This small molecule binds to this protein.
Small molecule (SMILES): NS(=O)(=O)NCCSc1nonc1/C(=N/O)Nc1ccc(F)c(Br)c1

Binding-site contacts:
Ligand atom C02 contacts residue HIS220 of chain 1.C at 4.4 Å.
Ligand atom C11 contacts residue PRO225 of chain 1.C at 4.2 Å (hydrophobic).
Ligand atom S10 contacts residue LYS354 of chain 1.C at 4.2 Å.
Ligand atom C22 contacts residue HIS220 of chain 1.C at 4.2 Å.
Ligand atom C18 contacts residue HIS220 of chain 1.C at 3.8 Å.
Ligand atom C23 contacts residue VAL223 of chain 1.C at 3.3 Å (hydrophobic).
Ligand atom N03 contacts residue LYS354 of chain 1.C at 4.1 Å.
Ligand atom O04 contacts residue PRO225 of chain 1.C at 4.1 Å.
Ligand atom C19 contacts residue ASN224 of chain 1.C at 3.3 Å.
Ligand atom N01 contacts residue PRO225 of chain 1.C at 3.5 Å.
Ligand atom C21 contacts residue ASN224 of chain 1.C at 3.3 Å.
Ligand atom C02 contacts residue PRO225 of chain 1.C at 3.9 Å (hydrophobic).
Ligand atom C19 contacts residue PRO225 of chain 1.C at 4.0 Å (hydrophobic).
Ligand atom N03 contacts residue PRO225 of chain 1.C at 4.1 Å.
Ligand atom BR contacts residue ASP221 of chain 1.C at 4.2 Å.
Ligand atom C12 contacts residue PRO225 of chain 1.C at 3.4 Å (hydrophobic).
Ligand atom O15 contacts residue PRO225 of chain 1.C at 3.7 Å.
Ligand atom O04 contacts residue LYS354 of chain 1.C at 3.9 Å.
Ligand atom C22 contacts residue VAL223 of chain 1.C at 4.3 Å (hydrophobic).
Ligand atom N17 contacts residue PRO225 of chain 1.C at 4.0 Å.
Ligand atom BR contacts residue HIS222 of chain 1.C at 4.2 Å.
Ligand atom N17 contacts residue ASN224 of chain 1.C at 3.4 Å (h-bond).
Ligand atom N17 contacts residue LYS226 of chain 1.C at 4.2 Å.
Ligand atom C20 contacts residue ASN224 of chain 1.C at 3.2 Å.
Ligand atom C23 contacts residue ASN224 of chain 1.C at 3.4 Å.
Ligand atom N01 contacts residue ASN224 of chain 1.C at 4.0 Å.
Ligand atom C18 contacts residue VAL223 of chain 1.C at 3.6 Å (hydrophobic).
Ligand atom N03 contacts residue HIS220 of chain 1.C at 3.4 Å (h-bond).
Ligand atom N01 contacts residue HIS220 of chain 1.C at 3.5 Å (h-bond).
Ligand atom C23 contacts residue HIS220 of chain 1.C at 3.2 Å.
Ligand atom C18 contacts residue ASN224 of chain 1.C at 3.4 Å.
Ligand atom C22 contacts residue ASN224 of chain 1.C at 3.4 Å.
Ligand atom O04 contacts residue VAL223 of chain 1.C at 4.2 Å.
Ligand atom O04 contacts residue TYR355 of chain 1.C at 3.2 Å (h-bond).
Ligand atom O04 contacts residue HIS220 of chain 1.C at 2.5 Å (h-bond).
Ligand atom O15 contacts residue LYS226 of chain 1.C at 4.3 Å.
Ligand atom C18 contacts residue PRO225 of chain 1.C at 4.0 Å (hydrophobic).
Ligand atom F25 contacts residue ASN224 of chain 1.C at 4.0 Å.
Ligand atom N01 contacts residue VAL223 of chain 1.C at 3.3 Å (h-bond).
Ligand atom BR contacts residue VAL223 of chain 1.C at 4.3 Å.

Sequence of chain 1.C:
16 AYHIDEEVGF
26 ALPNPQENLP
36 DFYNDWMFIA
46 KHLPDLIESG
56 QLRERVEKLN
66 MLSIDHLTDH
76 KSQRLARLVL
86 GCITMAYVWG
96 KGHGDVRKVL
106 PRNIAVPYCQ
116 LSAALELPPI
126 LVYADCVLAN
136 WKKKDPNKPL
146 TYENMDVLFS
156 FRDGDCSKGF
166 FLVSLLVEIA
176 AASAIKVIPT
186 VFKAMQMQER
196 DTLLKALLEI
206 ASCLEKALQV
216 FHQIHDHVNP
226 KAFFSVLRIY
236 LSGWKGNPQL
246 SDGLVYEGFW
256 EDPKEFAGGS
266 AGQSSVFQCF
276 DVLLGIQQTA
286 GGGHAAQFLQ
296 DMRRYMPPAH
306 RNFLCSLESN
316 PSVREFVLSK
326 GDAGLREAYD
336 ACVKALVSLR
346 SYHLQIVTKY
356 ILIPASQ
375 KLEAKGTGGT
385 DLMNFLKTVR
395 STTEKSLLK